Binding-site contacts:
Ligand atom O5 contacts residue GLN104 of chain 1.A at 4.4 Å.
Ligand atom C8 contacts residue HIS12 of chain 1.A at 4.1 Å.
Ligand atom C3 contacts residue ASN57 of chain 1.A at 3.7 Å.
Ligand atom C2 contacts residue ASN57 of chain 1.A at 2.5 Å.
Ligand atom O5 contacts residue ASN57 of chain 1.A at 2.1 Å (h-bond).
Ligand atom C1 contacts residue ASN57 of chain 1.A at 1.4 Å.
Ligand atom C6 contacts residue GLN104 of chain 1.A at 3.8 Å.
Ligand atom O7 contacts residue GLN13 of chain 1.A at 4.2 Å.
Ligand atom O7 contacts residue HIS12 of chain 1.A at 3.1 Å (h-bond).
Ligand atom C7 contacts residue ASN57 of chain 1.A at 3.5 Å.
Ligand atom C8 contacts residue VAL16 of chain 1.A at 4.1 Å (hydrophobic).
Ligand atom N2 contacts residue ASN57 of chain 1.A at 3.0 Å (h-bond).
Ligand atom O5 contacts residue VAL102 of chain 1.A at 3.9 Å.
Ligand atom N2 contacts residue GLN13 of chain 1.A at 4.3 Å.
Ligand atom C7 contacts residue GLN13 of chain 1.A at 3.9 Å.
Ligand atom C7 contacts residue HIS12 of chain 1.A at 3.9 Å.
Ligand atom C5 contacts residue GLN104 of chain 1.A at 3.9 Å.
Ligand atom C8 contacts residue GLN13 of chain 1.A at 3.6 Å.
Ligand atom O7 contacts residue ASN57 of chain 1.A at 3.5 Å (h-bond).
Ligand atom C5 contacts residue ASN57 of chain 1.A at 3.5 Å.
Ligand atom C4 contacts residue ASN57 of chain 1.A at 4.1 Å.

The protein below binds the small molecule below.
Small molecule (SMILES): CC(=O)N[C@@H]1[C@@H](O)[C@H](O)[C@@H](CO)O[C@H]1O

Sequence of chain 1.A:
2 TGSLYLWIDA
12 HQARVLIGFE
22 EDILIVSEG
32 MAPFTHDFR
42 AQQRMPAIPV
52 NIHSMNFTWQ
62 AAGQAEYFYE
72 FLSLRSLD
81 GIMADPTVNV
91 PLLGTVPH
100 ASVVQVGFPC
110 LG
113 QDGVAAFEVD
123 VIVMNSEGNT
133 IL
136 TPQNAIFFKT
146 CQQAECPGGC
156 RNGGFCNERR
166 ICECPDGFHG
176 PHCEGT